Sequence of chain 1.B:
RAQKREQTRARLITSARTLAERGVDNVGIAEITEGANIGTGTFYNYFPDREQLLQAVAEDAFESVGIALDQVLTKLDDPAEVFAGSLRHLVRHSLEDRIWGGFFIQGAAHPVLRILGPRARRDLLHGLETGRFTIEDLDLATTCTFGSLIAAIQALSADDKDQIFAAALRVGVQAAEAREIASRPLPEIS

Binding-site contacts:
Ligand atom C3 contacts residue SER126 of chain 1.B at 3.4 Å.
Ligand atom C6 contacts residue PHE188 of chain 1.B at 4.0 Å (hydrophobic).
Ligand atom C3 contacts residue PHE123 of chain 1.B at 4.1 Å (hydrophobic).
Ligand atom O3 contacts residue SER126 of chain 1.B at 3.7 Å.
Ligand atom C4 contacts residue SER126 of chain 1.B at 3.7 Å.
Ligand atom C1 contacts residue LEU158 of chain 1.B at 4.3 Å (hydrophobic).
Ligand atom O1 contacts residue LEU109 of chain 1.B at 3.7 Å.
Ligand atom O3 contacts residue VAL122 of chain 1.B at 4.5 Å.
Ligand atom C5 contacts residue SER126 of chain 1.B at 4.1 Å.
Ligand atom C1 contacts residue ARG161 of chain 1.B at 4.1 Å.
Ligand atom C4 contacts residue PHE123 of chain 1.B at 3.9 Å (hydrophobic).
Ligand atom C6 contacts residue LEU130 of chain 1.B at 3.9 Å (hydrophobic).
Ligand atom O3 contacts residue ALA162 of chain 1.B at 3.8 Å.
Ligand atom C5 contacts residue LEU127 of chain 1.B at 3.8 Å (hydrophobic).
Ligand atom C2 contacts residue ARG161 of chain 1.B at 4.1 Å.
Ligand atom O3 contacts residue PHE123 of chain 1.B at 3.3 Å.
Ligand atom C6 contacts residue ALA162 of chain 1.B at 4.5 Å (hydrophobic).
Ligand atom C1 contacts residue ALA162 of chain 1.B at 4.3 Å (hydrophobic).
Ligand atom O1 contacts residue LEU158 of chain 1.B at 3.7 Å.
Ligand atom C6 contacts residue LEU158 of chain 1.B at 4.1 Å (hydrophobic).
Ligand atom O3 contacts residue ARG161 of chain 1.B at 4.4 Å.
Ligand atom C1 contacts residue SER126 of chain 1.B at 4.1 Å.
Ligand atom C6 contacts residue LEU109 of chain 1.B at 4.4 Å (hydrophobic).
Ligand atom C2 contacts residue SER126 of chain 1.B at 3.6 Å.
Ligand atom C5 contacts residue ALA162 of chain 1.B at 4.0 Å (hydrophobic).
Ligand atom C2 contacts residue ASP165 of chain 1.B at 3.3 Å.
Ligand atom C3 contacts residue ALA162 of chain 1.B at 3.6 Å (hydrophobic).
Ligand atom C4 contacts residue ALA162 of chain 1.B at 3.7 Å (hydrophobic).
Ligand atom O1 contacts residue ARG161 of chain 1.B at 3.5 Å.
Ligand atom C1 contacts residue LEU109 of chain 1.B at 4.0 Å (hydrophobic).
Ligand atom C3 contacts residue ASP165 of chain 1.B at 3.4 Å.
Ligand atom C5 contacts residue LEU130 of chain 1.B at 3.9 Å (hydrophobic).
Ligand atom C6 contacts residue SER126 of chain 1.B at 4.3 Å.
Ligand atom O1 contacts residue GLY106 of chain 1.B at 4.5 Å.
Ligand atom C5 contacts residue PHE188 of chain 1.B at 3.8 Å (hydrophobic).
Ligand atom C2 contacts residue ALA162 of chain 1.B at 3.9 Å (hydrophobic).
Ligand atom O3 contacts residue ASP165 of chain 1.B at 2.6 Å (salt-bridge).
Ligand atom C4 contacts residue LEU127 of chain 1.B at 3.9 Å (hydrophobic).

This small molecule binds to this protein.
Small molecule (SMILES): Oc1cccc(O)c1